Sequence of chain 1.A:
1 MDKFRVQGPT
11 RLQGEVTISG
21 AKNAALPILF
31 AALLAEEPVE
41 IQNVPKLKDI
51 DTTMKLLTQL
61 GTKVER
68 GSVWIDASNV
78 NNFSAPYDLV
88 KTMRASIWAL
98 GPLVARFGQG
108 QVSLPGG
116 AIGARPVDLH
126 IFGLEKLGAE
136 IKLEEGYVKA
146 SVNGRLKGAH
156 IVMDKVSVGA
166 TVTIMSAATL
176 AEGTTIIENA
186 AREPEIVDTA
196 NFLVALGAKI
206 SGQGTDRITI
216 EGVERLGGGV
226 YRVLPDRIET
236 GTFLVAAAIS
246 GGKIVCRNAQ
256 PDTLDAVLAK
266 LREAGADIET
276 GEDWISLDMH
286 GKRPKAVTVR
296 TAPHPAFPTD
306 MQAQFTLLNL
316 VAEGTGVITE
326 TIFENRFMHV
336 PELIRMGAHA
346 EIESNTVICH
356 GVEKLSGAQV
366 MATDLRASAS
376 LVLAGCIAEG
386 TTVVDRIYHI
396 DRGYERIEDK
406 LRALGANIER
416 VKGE

The small molecule below binds the protein below.
Small molecule (SMILES): CC(=O)N[C@H]1[C@@H](O[P](=O)(O)O[P](=O)(O)OC[C@H]2O[C@@H](n3ccc(=O)[nH]c3=O)[C@H](O)[C@@H]2O)O[C@H](CO)[C@H](O)[C@@H]1O

Binding-site contacts:
Ligand atom C7' contacts residue MET1 of chain 1.A at 3.9 Å (hydrophobic).
Ligand atom PA contacts residue MG1 of chain 1.G at 3.6 Å.
Ligand atom O5B contacts residue MG1 of chain 1.G at 4.0 Å.
Ligand atom O4B contacts residue GLY114 of chain 1.A at 3.7 Å.
Ligand atom O1A contacts residue MG1 of chain 1.G at 2.3 Å.
Ligand atom N2' contacts residue TYR393 of chain 1.A at 3.3 Å (h-bond).
Ligand atom O2B contacts residue HIS394 of chain 1.A at 2.9 Å (h-bond).
Ligand atom C8' contacts residue MET1 of chain 1.A at 3.9 Å (hydrophobic).
Ligand atom PB contacts residue TYR393 of chain 1.A at 3.1 Å.
Ligand atom O3' contacts residue TYR393 of chain 1.A at 4.1 Å.
Ligand atom C4B contacts residue ALA116 of chain 1.A at 3.9 Å (hydrophobic).
Ligand atom C5B contacts residue QPA115 of chain 1.A at 3.3 Å.
Ligand atom O2B contacts residue TYR393 of chain 1.A at 2.7 Å (h-bond).
Ligand atom C4 contacts residue GLY114 of chain 1.A at 3.9 Å.
Ligand atom N1 contacts residue GLY114 of chain 1.A at 3.3 Å (h-bond).
Ligand atom C5 contacts residue GLY114 of chain 1.A at 3.8 Å.
Ligand atom O4B contacts residue ALA116 of chain 1.A at 3.8 Å.
Ligand atom C5 contacts residue LYS88 of chain 1.A at 3.7 Å.
Ligand atom O5B contacts residue QPA115 of chain 1.A at 3.8 Å.
Ligand atom N3 contacts residue GLY114 of chain 1.A at 3.6 Å (h-bond).
Ligand atom O4B contacts residue QPA115 of chain 1.A at 3.6 Å.
Ligand atom O3' contacts residue MET1 of chain 1.A at 4.1 Å.
Ligand atom O6' contacts residue THR89 of chain 1.A at 3.3 Å.
Ligand atom C2' contacts residue TYR393 of chain 1.A at 4.0 Å (hydrophobic).
Ligand atom O2 contacts residue GLY114 of chain 1.A at 3.8 Å.
Ligand atom O1B contacts residue TYR393 of chain 1.A at 3.5 Å (h-bond).
Ligand atom C1' contacts residue TYR393 of chain 1.A at 4.0 Å (hydrophobic).
Ligand atom C1B contacts residue GLY114 of chain 1.A at 3.9 Å.
Ligand atom O4 contacts residue LYS88 of chain 1.A at 3.9 Å.
Ligand atom C6' contacts residue THR89 of chain 1.A at 3.5 Å.
Ligand atom O6' contacts residue LYS88 of chain 1.A at 3.8 Å.
Ligand atom C4B contacts residue QPA115 of chain 1.A at 3.9 Å.
Ligand atom C3' contacts residue TYR393 of chain 1.A at 3.8 Å (hydrophobic).
Ligand atom O4 contacts residue GLY113 of chain 1.A at 4.1 Å.
Ligand atom C2 contacts residue GLY114 of chain 1.A at 3.4 Å.
Ligand atom O1A contacts residue QPA115 of chain 1.A at 3.5 Å (h-bond).
Ligand atom C5B contacts residue MG1 of chain 1.G at 3.8 Å.
Ligand atom C6 contacts residue GLY114 of chain 1.A at 3.5 Å.
Ligand atom O1' contacts residue TYR393 of chain 1.A at 3.0 Å (h-bond).
Ligand atom O7' contacts residue MET1 of chain 1.A at 3.9 Å.